Sequence of chain 59.C:
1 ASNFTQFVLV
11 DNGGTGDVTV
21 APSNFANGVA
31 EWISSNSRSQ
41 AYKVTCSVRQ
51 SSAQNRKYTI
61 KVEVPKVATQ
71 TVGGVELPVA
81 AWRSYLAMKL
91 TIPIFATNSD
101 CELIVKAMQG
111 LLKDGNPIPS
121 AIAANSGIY

Binding-site contacts:
Ligand atom OP1 contacts residue ASN55 of chain 59.C at 3.2 Å.
Ligand atom C8 contacts residue LYS61 of chain 40.C at 3.6 Å.
Ligand atom C6 contacts residue THR59 of chain 40.C at 3.5 Å.
Ligand atom N9 contacts residue LYS61 of chain 40.C at 3.8 Å.
Ligand atom N1 contacts residue THR59 of chain 40.C at 3.4 Å.
Ligand atom C5 contacts residue THR45 of chain 40.C at 3.4 Å.
Ligand atom OP1 contacts residue ASN55 of chain 59.C at 3.0 Å (h-bond).
Ligand atom O5' contacts residue LYS57 of chain 59.C at 2.8 Å (salt-bridge).
Ligand atom OP2 contacts residue SER51 of chain 59.C at 3.3 Å (h-bond).
Ligand atom OP1 contacts residue ARG49 of chain 59.C at 2.6 Å (salt-bridge).
Ligand atom N6 contacts residue CYS46 of chain 40.C at 3.6 Å (h-bond).
Ligand atom O3' contacts residue SER51 of chain 59.C at 3.3 Å (h-bond).
Ligand atom OP1 contacts residue SER51 of chain 59.C at 2.7 Å (h-bond).
Ligand atom OP2 contacts residue LYS57 of chain 59.C at 3.5 Å (salt-bridge).
Ligand atom C6 contacts residue THR45 of chain 40.C at 3.4 Å.
Ligand atom P contacts residue ARG49 of chain 59.C at 3.7 Å.
Ligand atom OP2 contacts residue THR91 of chain 59.C at 3.7 Å.
Ligand atom N6 contacts residue THR59 of chain 40.C at 2.7 Å (h-bond).
Ligand atom P contacts residue LYS57 of chain 59.C at 3.1 Å.
Ligand atom P contacts residue SER51 of chain 59.C at 3.2 Å.
Ligand atom N7 contacts residue TYR85 of chain 40.C at 3.8 Å.
Ligand atom OP2 contacts residue TYR85 of chain 40.C at 2.6 Å (h-bond).
Ligand atom C5' contacts residue LYS57 of chain 59.C at 3.8 Å.
Ligand atom O4' contacts residue LYS61 of chain 40.C at 3.7 Å.
Ligand atom OP1 contacts residue LYS89 of chain 59.C at 3.5 Å (salt-bridge).
Ligand atom O5' contacts residue ARG49 of chain 59.C at 3.6 Å (salt-bridge).
Ligand atom O5' contacts residue LYS89 of chain 59.C at 3.2 Å (salt-bridge).
Ligand atom O3' contacts residue ARG49 of chain 59.C at 3.6 Å (salt-bridge).
Ligand atom OP1 contacts residue SER52 of chain 59.C at 3.1 Å.
Ligand atom OP2 contacts residue LYS43 of chain 40.C at 2.7 Å (salt-bridge).
Ligand atom N7 contacts residue LYS61 of chain 40.C at 3.4 Å.
Ligand atom OP2 contacts residue LYS57 of chain 59.C at 3.0 Å (salt-bridge).
Ligand atom N1 contacts residue SER47 of chain 40.C at 2.7 Å (h-bond).
Ligand atom OP1 contacts residue LYS57 of chain 59.C at 2.9 Å.
Ligand atom C5' contacts residue ARG49 of chain 59.C at 2.6 Å.
Ligand atom N7 contacts residue THR45 of chain 40.C at 2.7 Å (h-bond).
Ligand atom N6 contacts residue THR45 of chain 40.C at 2.8 Å (h-bond).
Ligand atom C2 contacts residue SER47 of chain 40.C at 3.2 Å.
Ligand atom C4' contacts residue ARG49 of chain 59.C at 3.6 Å.
Ligand atom OP2 contacts residue LYS89 of chain 59.C at 3.5 Å (salt-bridge).

A protein and the small-molecule ligand that binds it are described below.
Small molecule (SMILES): Nc1ccn([C@@H]2O[C@H](CO[P](=O)(O)O[C@H]3[C@@H](O)[C@H](n4cnc5c(N)ncnc54)O[C@@H]3CO[P](=O)(O)O[C@H]3[C@@H](O)[C@H](n4cnc5c(=O)nc(N)[nH]c54)O[C@@H]3CO[P](=O)(O)O[C@H]3[C@@H](O)[C@H](n4cnc5c(N)ncnc54)O[C@@H]3CO[P](=O)(O)O[C@H]3[C@@H](O)[C@H](n4cnc5c(N)ncnc54)O[C@@H]3CO[P](=O)(O)O[C@H]3[C@@H](O)[C@H](n4ccc(=O)[nH]c4=O)O[C@@H]3CO[P](=O)(O)O[C@H]3[C@@H](O)[C@H](n4ccc(N)nc4=O)O[C@@H]3CO[P](=O)(O)O[C@H]3[C@@H](O)[C@H](n4ccc(=O)[nH]c4=O)O[C@@H]3CO[P](=O)(O)O[C@H]3[C@@H](O)[C@H](n4cnc5c(=O)nc(N)[nH]c54)O[C@@H]3CO)[C@@H](O)[C@H]2O)c(=O)n1

Sequence of chain 40.C:
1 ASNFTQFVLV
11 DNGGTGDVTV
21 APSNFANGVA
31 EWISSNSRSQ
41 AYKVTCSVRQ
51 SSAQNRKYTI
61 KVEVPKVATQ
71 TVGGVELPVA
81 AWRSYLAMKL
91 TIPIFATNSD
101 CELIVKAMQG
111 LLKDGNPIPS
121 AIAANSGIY